A small-molecule ligand and the protein it binds are described below.
Small molecule (SMILES): CC(=O)N[C@H]1[C@H](O[C@H]2[C@H](O)[C@@H](NC(C)=O)CO[C@@H]2CO)O[C@H](CO)[C@@H](O[C@@H]2O[C@H](CO)[C@@H](O)[C@H](O)[C@@H]2O)[C@@H]1O

Binding-site contacts:
Ligand atom O5 contacts residue ASN331 of chain 1.B at 2.4 Å (h-bond).
Ligand atom C1 contacts residue GLN580 of chain 1.B at 3.3 Å.
Ligand atom C8 contacts residue LEU582 of chain 1.B at 3.9 Å (hydrophobic).
Ligand atom N2 contacts residue THR581 of chain 1.B at 4.2 Å.
Ligand atom N2 contacts residue ASN331 of chain 1.B at 2.8 Å (h-bond).
Ligand atom C3 contacts residue ASN331 of chain 1.B at 3.7 Å.
Ligand atom N2 contacts residue GLN580 of chain 1.B at 2.7 Å (h-bond).
Ligand atom C1 contacts residue ASN331 of chain 1.B at 1.4 Å.
Ligand atom C2 contacts residue GLN580 of chain 1.B at 3.4 Å.
Ligand atom O7 contacts residue ASN331 of chain 1.B at 4.0 Å.
Ligand atom C7 contacts residue ASN331 of chain 1.B at 3.6 Å.
Ligand atom C7 contacts residue GLN580 of chain 1.B at 3.7 Å.
Ligand atom C3 contacts residue GLN580 of chain 1.B at 3.9 Å.
Ligand atom O3 contacts residue THR581 of chain 1.B at 4.5 Å.
Ligand atom C2 contacts residue ASN331 of chain 1.B at 2.5 Å.
Ligand atom C3 contacts residue THR581 of chain 1.B at 4.1 Å.
Ligand atom C8 contacts residue GLN580 of chain 1.B at 3.8 Å.
Ligand atom C5 contacts residue ASN331 of chain 1.B at 3.7 Å.
Ligand atom C4 contacts residue ASN331 of chain 1.B at 4.2 Å.

Sequence of chain 1.B:
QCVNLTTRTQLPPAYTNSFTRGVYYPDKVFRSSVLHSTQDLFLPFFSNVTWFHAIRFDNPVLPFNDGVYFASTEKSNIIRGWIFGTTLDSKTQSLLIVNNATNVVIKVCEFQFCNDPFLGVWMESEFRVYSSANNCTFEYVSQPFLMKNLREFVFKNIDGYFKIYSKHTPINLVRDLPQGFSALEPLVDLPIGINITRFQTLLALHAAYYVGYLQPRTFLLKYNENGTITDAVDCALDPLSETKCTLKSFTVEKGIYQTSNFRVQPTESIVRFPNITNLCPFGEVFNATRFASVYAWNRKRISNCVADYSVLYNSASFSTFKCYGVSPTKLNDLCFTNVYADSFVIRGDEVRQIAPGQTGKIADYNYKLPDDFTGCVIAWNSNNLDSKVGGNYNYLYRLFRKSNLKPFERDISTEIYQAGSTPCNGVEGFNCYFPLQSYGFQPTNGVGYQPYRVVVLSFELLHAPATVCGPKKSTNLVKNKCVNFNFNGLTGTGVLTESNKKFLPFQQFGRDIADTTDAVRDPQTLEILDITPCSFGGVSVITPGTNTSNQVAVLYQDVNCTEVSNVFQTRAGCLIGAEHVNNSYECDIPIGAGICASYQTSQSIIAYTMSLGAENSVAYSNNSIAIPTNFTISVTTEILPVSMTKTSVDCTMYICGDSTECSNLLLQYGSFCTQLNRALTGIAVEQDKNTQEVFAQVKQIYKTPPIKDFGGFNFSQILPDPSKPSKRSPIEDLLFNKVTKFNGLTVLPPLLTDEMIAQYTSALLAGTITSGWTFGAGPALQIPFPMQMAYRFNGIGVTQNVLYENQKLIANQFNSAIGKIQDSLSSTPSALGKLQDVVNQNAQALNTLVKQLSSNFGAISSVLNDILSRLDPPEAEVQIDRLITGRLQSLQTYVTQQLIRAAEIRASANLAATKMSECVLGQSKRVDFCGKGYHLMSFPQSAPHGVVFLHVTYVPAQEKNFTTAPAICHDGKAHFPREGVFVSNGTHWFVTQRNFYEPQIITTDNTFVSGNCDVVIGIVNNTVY